Binding-site contacts:
Ligand atom C2 contacts residue ALA56 of chain 1.A at 3.2 Å (hydrophobic).
Ligand atom C10 contacts residue GLY110 of chain 1.A at 3.5 Å.
Ligand atom C3 contacts residue LEU159 of chain 1.A at 3.4 Å (hydrophobic).
Ligand atom N2 contacts residue GLY110 of chain 1.A at 3.1 Å (h-bond).
Ligand atom C8 contacts residue ILE36 of chain 1.A at 3.6 Å (hydrophobic).
Ligand atom C5 contacts residue ASP113 of chain 1.A at 3.6 Å.
Ligand atom C2 contacts residue GLY110 of chain 1.A at 3.6 Å.
Ligand atom C10 contacts residue ASN111 of chain 1.A at 3.5 Å.
Ligand atom N3 contacts residue SER116 of chain 1.A at 3.6 Å (h-bond).
Ligand atom C9 contacts residue ASN111 of chain 1.A at 3.6 Å.
Ligand atom N contacts residue CYS109 of chain 1.A at 3.6 Å.
Ligand atom N contacts residue LEU159 of chain 1.A at 3.5 Å.
Ligand atom C12 contacts residue SER116 of chain 1.A at 3.5 Å.
Ligand atom N3 contacts residue PRO178 of chain 1.A at 3.6 Å.
Ligand atom C6 contacts residue ILE112 of chain 1.A at 3.7 Å (hydrophobic).
Ligand atom N contacts residue GLY110 of chain 1.A at 2.9 Å (h-bond).
Ligand atom C5 contacts residue LEU159 of chain 1.A at 3.7 Å (hydrophobic).
Ligand atom C9 contacts residue GLY110 of chain 1.A at 3.7 Å.
Ligand atom C3 contacts residue GLY110 of chain 1.A at 3.8 Å.
Ligand atom C4 contacts residue ILE36 of chain 1.A at 3.4 Å (hydrophobic).
Ligand atom C9 contacts residue ILE36 of chain 1.A at 3.4 Å (hydrophobic).
Ligand atom C4 contacts residue GLY110 of chain 1.A at 3.7 Å.
Ligand atom O contacts residue GLY110 of chain 1.A at 3.0 Å (h-bond).
Ligand atom C15 contacts residue ILE91 of chain 1.A at 3.5 Å (hydrophobic).
Ligand atom C2 contacts residue LEU159 of chain 1.A at 3.5 Å (hydrophobic).
Ligand atom N2 contacts residue LEU159 of chain 1.A at 3.5 Å.
Ligand atom C1 contacts residue ALA56 of chain 1.A at 3.8 Å (hydrophobic).
Ligand atom C6 contacts residue ASP113 of chain 1.A at 3.4 Å.
Ligand atom C12 contacts residue PRO178 of chain 1.A at 3.4 Å (hydrophobic).
Ligand atom C14 contacts residue SER116 of chain 1.A at 3.1 Å.
Ligand atom C14 contacts residue PRO178 of chain 1.A at 3.5 Å (hydrophobic).
Ligand atom C5 contacts residue ILE36 of chain 1.A at 3.6 Å (hydrophobic).
Ligand atom C2 contacts residue GLU108 of chain 1.A at 3.2 Å.
Ligand atom O contacts residue ILE36 of chain 1.A at 3.5 Å.
Ligand atom C8 contacts residue ASN111 of chain 1.A at 3.6 Å.
Ligand atom C15 contacts residue MET107 of chain 1.A at 3.8 Å (hydrophobic).
Ligand atom N1 contacts residue LEU159 of chain 1.A at 3.7 Å.
Ligand atom O contacts residue ASN111 of chain 1.A at 3.8 Å.
Ligand atom C12 contacts residue ASP113 of chain 1.A at 3.4 Å.
Ligand atom C16 contacts residue MET107 of chain 1.A at 3.7 Å (hydrophobic).

A protein and the small-molecule ligand that binds it are described below.
Small molecule (SMILES): COc1cc(-c2cnn(C)c2)ccc1Nc1ncc2ccnc(-c3cnn(C)c3)c2n1

Sequence of chain 1.A:
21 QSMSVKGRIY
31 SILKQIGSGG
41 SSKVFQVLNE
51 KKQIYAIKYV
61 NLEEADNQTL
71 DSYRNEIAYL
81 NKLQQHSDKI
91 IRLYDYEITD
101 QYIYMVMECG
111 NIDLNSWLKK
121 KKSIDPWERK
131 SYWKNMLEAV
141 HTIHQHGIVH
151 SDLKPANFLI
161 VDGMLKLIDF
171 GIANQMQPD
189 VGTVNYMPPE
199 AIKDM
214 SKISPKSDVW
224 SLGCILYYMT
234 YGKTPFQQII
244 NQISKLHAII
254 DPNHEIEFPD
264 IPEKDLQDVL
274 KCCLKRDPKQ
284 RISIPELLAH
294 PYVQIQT